This small molecule binds to this protein.
Small molecule (SMILES): C[C@@H](O)[C@H](NC(=O)[C@@H]1CCCN1C(=O)[C@H](CO)NC(=O)[C@H](Cc1ccc(O)cc1)NC(=O)[C@H](CO)NC(=O)[C@@H]1CCCN1)C(=O)N[C@@H](CO)C(=O)N1CCC[C@H]1C(=O)N[C@H](C=O)CO

Sequence of chain 1.B:
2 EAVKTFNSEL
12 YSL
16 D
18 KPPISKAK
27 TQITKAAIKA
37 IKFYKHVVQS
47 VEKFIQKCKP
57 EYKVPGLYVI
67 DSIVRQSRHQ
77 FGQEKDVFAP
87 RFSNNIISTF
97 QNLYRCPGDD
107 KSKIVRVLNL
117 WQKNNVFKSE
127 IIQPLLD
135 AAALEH

Binding-site contacts:
Ligand atom CZ contacts residue ASP67 of chain 1.B at 3.6 Å.
Ligand atom O contacts residue ARG71 of chain 1.B at 3.5 Å (salt-bridge).
Ligand atom N contacts residue LYS23 of chain 1.B at 3.6 Å (salt-bridge).
Ligand atom N contacts residue ILE21 of chain 1.B at 2.9 Å (h-bond).
Ligand atom CA contacts residue ASP67 of chain 1.B at 3.6 Å.
Ligand atom O contacts residue LYS23 of chain 1.B at 3.6 Å.
Ligand atom CB contacts residue ILE21 of chain 1.B at 3.7 Å (hydrophobic).
Ligand atom O contacts residue SER22 of chain 1.B at 3.5 Å.
Ligand atom OG contacts residue GLN72 of chain 1.B at 3.5 Å (h-bond).
Ligand atom C contacts residue SO41 of chain 1.K at 3.8 Å.
Ligand atom C contacts residue ARG71 of chain 1.B at 3.8 Å.
Ligand atom CB contacts residue ASP67 of chain 1.B at 3.7 Å.
Ligand atom CE1 contacts residue SER68 of chain 1.B at 3.7 Å.
Ligand atom N contacts residue SO41 of chain 1.K at 3.4 Å (h-bond).
Ligand atom C contacts residue ARG71 of chain 1.B at 3.7 Å.
Ligand atom CZ contacts residue SER68 of chain 1.B at 3.8 Å.
Ligand atom C contacts residue ILE21 of chain 1.B at 3.6 Å (hydrophobic).
Ligand atom CB contacts residue ILE21 of chain 1.B at 3.7 Å (hydrophobic).
Ligand atom CD2 contacts residue TYR64 of chain 1.B at 3.5 Å (hydrophobic).
Ligand atom O contacts residue ARG71 of chain 1.B at 2.8 Å (salt-bridge).
Ligand atom CA contacts residue ILE21 of chain 1.B at 3.5 Å (hydrophobic).
Ligand atom CE1 contacts residue MSE26 of chain 1.B at 3.7 Å.
Ligand atom CE2 contacts residue ASP67 of chain 1.B at 3.8 Å.
Ligand atom O contacts residue LEU116 of chain 1.B at 3.8 Å.
Ligand atom CB contacts residue GLN72 of chain 1.B at 3.3 Å.
Ligand atom OG contacts residue ARG71 of chain 1.B at 3.3 Å.
Ligand atom CB contacts residue SO41 of chain 1.K at 3.8 Å.
Ligand atom OH contacts residue ARG71 of chain 1.B at 3.0 Å (salt-bridge).
Ligand atom CB contacts residue SO41 of chain 1.K at 3.7 Å.
Ligand atom C contacts residue GLN72 of chain 1.B at 3.7 Å.
Ligand atom OH contacts residue SER68 of chain 1.B at 3.3 Å.
Ligand atom OG contacts residue LYS23 of chain 1.B at 3.4 Å.
Ligand atom CE2 contacts residue TYR64 of chain 1.B at 3.7 Å (hydrophobic).
Ligand atom O contacts residue LYS23 of chain 1.B at 2.9 Å (salt-bridge).
Ligand atom OH contacts residue ASP67 of chain 1.B at 2.6 Å (salt-bridge).
Ligand atom CD1 contacts residue MSE26 of chain 1.B at 3.5 Å.
Ligand atom CA contacts residue SO41 of chain 1.K at 3.2 Å.
Ligand atom CA contacts residue LYS23 of chain 1.B at 3.8 Å.
Ligand atom OG contacts residue SO41 of chain 1.K at 2.8 Å (h-bond).
Ligand atom OG contacts residue PRO20 of chain 1.B at 3.4 Å.